Sequence of chain 3.A:
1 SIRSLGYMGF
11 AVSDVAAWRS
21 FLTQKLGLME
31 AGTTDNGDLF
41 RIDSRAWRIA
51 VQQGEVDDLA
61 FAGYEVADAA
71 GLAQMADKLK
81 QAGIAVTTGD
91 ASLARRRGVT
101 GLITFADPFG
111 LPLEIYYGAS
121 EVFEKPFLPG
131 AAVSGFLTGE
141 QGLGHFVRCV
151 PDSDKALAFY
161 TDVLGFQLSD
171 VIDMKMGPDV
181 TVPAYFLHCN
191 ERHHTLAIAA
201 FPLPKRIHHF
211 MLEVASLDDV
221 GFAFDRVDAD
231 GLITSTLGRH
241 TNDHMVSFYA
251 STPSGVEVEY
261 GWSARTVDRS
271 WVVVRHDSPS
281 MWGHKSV

The small molecule below binds the protein below.
Small molecule (SMILES): Oc1cccc(-c2ccccc2Cl)c1O

Binding-site contacts:
Ligand atom OA2 contacts residue HIS240 of chain 3.A at 4.0 Å.
Ligand atom OA3 contacts residue HIS145 of chain 3.A at 3.3 Å (h-bond).
Ligand atom CA4 contacts residue HIS194 of chain 3.A at 3.8 Å.
Ligand atom CA3 contacts residue HIS194 of chain 3.A at 3.6 Å.
Ligand atom OA3 contacts residue FE21 of chain 3.B at 2.3 Å.
Ligand atom OA2 contacts residue TYR249 of chain 3.A at 2.6 Å (h-bond).
Ligand atom CA1 contacts residue HIS240 of chain 3.A at 3.5 Å.
Ligand atom CA3 contacts residue TYR249 of chain 3.A at 3.9 Å (hydrophobic).
Ligand atom OA2 contacts residue HIS209 of chain 3.A at 2.9 Å.
Ligand atom CB3 contacts residue MET174 of chain 3.A at 4.0 Å (hydrophobic).
Ligand atom CA3 contacts residue FE21 of chain 3.B at 3.0 Å.
Ligand atom CA5 contacts residue PHE186 of chain 3.A at 3.6 Å (hydrophobic).
Ligand atom CB6 contacts residue TYR249 of chain 3.A at 3.6 Å (hydrophobic).
Ligand atom CA2 contacts residue TYR249 of chain 3.A at 3.1 Å (hydrophobic).
Ligand atom CA3 contacts residue HIS240 of chain 3.A at 3.3 Å.
Ligand atom CL1 contacts residue VAL147 of chain 3.A at 3.5 Å.
Ligand atom CL1 contacts residue HIS209 of chain 3.A at 4.0 Å.
Ligand atom CA4 contacts residue HIS240 of chain 3.A at 3.5 Å.
Ligand atom CA4 contacts residue PHE186 of chain 3.A at 3.6 Å (hydrophobic).
Ligand atom CB2 contacts residue MET174 of chain 3.A at 3.7 Å (hydrophobic).
Ligand atom CB1 contacts residue TYR249 of chain 3.A at 3.6 Å (hydrophobic).
Ligand atom CA2 contacts residue HIS240 of chain 3.A at 3.5 Å.
Ligand atom CA6 contacts residue HIS240 of chain 3.A at 3.6 Å.
Ligand atom OA2 contacts residue FE21 of chain 3.B at 2.1 Å.
Ligand atom CB3 contacts residue PHE201 of chain 3.A at 3.7 Å (hydrophobic).
Ligand atom CA2 contacts residue FE21 of chain 3.B at 3.0 Å.
Ligand atom CA5 contacts residue ASN242 of chain 3.A at 3.2 Å.
Ligand atom OA2 contacts residue GLU259 of chain 3.A at 3.4 Å (salt-bridge).
Ligand atom CA4 contacts residue ASN242 of chain 3.A at 3.3 Å.
Ligand atom OA3 contacts residue GLU259 of chain 3.A at 3.3 Å (salt-bridge).
Ligand atom CB1 contacts residue MET174 of chain 3.A at 3.8 Å (hydrophobic).
Ligand atom OA3 contacts residue HIS194 of chain 3.A at 3.0 Å (h-bond).
Ligand atom CA5 contacts residue HIS240 of chain 3.A at 3.4 Å.
Ligand atom CA6 contacts residue PRO279 of chain 3.A at 3.8 Å (hydrophobic).
Ligand atom CA6 contacts residue PHE186 of chain 3.A at 3.6 Å (hydrophobic).
Ligand atom CA1 contacts residue TYR249 of chain 3.A at 3.5 Å (hydrophobic).
Ligand atom CA5 contacts residue ILE172 of chain 3.A at 3.9 Å (hydrophobic).
Ligand atom CA3 contacts residue PHE186 of chain 3.A at 3.9 Å (hydrophobic).
Ligand atom OA3 contacts residue HIS240 of chain 3.A at 3.7 Å.
Ligand atom CL1 contacts residue PHE186 of chain 3.A at 3.9 Å.